Binding-site contacts:
Ligand atom C7 contacts residue THR41 of chain 1.M at 3.9 Å.
Ligand atom C11 contacts residue ALA43 of chain 1.M at 3.3 Å (hydrophobic).
Ligand atom O10 contacts residue ALA50 of chain 1.M at 2.9 Å (h-bond).
Ligand atom O7 contacts residue SER44 of chain 1.M at 4.3 Å.
Ligand atom C9 contacts residue ARG105 of chain 1.L at 3.3 Å.
Ligand atom C11 contacts residue HIS100 of chain 1.L at 4.0 Å.
Ligand atom C5 contacts residue THR41 of chain 1.M at 4.0 Å.
Ligand atom C11 contacts residue THR41 of chain 1.M at 3.2 Å.
Ligand atom C11 contacts residue ASP49 of chain 1.M at 3.9 Å.
Ligand atom C10 contacts residue THR41 of chain 1.M at 3.6 Å.
Ligand atom O4 contacts residue ALA50 of chain 1.M at 2.6 Å (h-bond).
Ligand atom N5 contacts residue ALA43 of chain 1.M at 4.1 Å.
Ligand atom C6 contacts residue THR41 of chain 1.M at 4.0 Å.
Ligand atom O10 contacts residue ALA43 of chain 1.M at 3.6 Å.
Ligand atom C10 contacts residue ALA50 of chain 1.M at 3.4 Å (hydrophobic).
Ligand atom C11 contacts residue VAL42 of chain 1.M at 3.9 Å (hydrophobic).
Ligand atom C11 contacts residue PRO51 of chain 1.M at 3.9 Å (hydrophobic).
Ligand atom C9 contacts residue THR41 of chain 1.M at 3.8 Å.
Ligand atom O9 contacts residue ARG105 of chain 1.L at 3.2 Å (salt-bridge).
Ligand atom C1 contacts residue HIS52 of chain 1.M at 3.4 Å.
Ligand atom O1B contacts residue THR41 of chain 1.M at 4.0 Å.
Ligand atom O8 contacts residue THR41 of chain 1.M at 4.0 Å.
Ligand atom O1B contacts residue HIS52 of chain 1.M at 3.2 Å (h-bond).
Ligand atom C10 contacts residue ALA43 of chain 1.M at 3.7 Å (hydrophobic).
Ligand atom C9 contacts residue VAL42 of chain 1.M at 3.5 Å (hydrophobic).
Ligand atom O7 contacts residue VAL42 of chain 1.M at 3.1 Å (h-bond).
Ligand atom O10 contacts residue ASN48 of chain 1.M at 3.4 Å (h-bond).
Ligand atom O7 contacts residue ALA43 of chain 1.M at 4.0 Å.
Ligand atom O10 contacts residue PRO51 of chain 1.M at 4.1 Å.
Ligand atom C8 contacts residue THR41 of chain 1.M at 4.1 Å.
Ligand atom N5 contacts residue ALA50 of chain 1.M at 3.8 Å.
Ligand atom C4 contacts residue HIS52 of chain 1.M at 4.2 Å.
Ligand atom C7 contacts residue VAL42 of chain 1.M at 3.4 Å (hydrophobic).
Ligand atom C10 contacts residue PRO51 of chain 1.M at 4.0 Å (hydrophobic).
Ligand atom C11 contacts residue ALA50 of chain 1.M at 4.0 Å (hydrophobic).
Ligand atom C4 contacts residue ALA50 of chain 1.M at 3.7 Å (hydrophobic).
Ligand atom O10 contacts residue ASP49 of chain 1.M at 3.9 Å.
Ligand atom O1A contacts residue HIS52 of chain 1.M at 3.3 Å (h-bond).
Ligand atom C8 contacts residue VAL42 of chain 1.M at 4.0 Å (hydrophobic).
Ligand atom N5 contacts residue THR41 of chain 1.M at 2.9 Å (h-bond).

A protein and the small-molecule ligand that binds it are described below.
Small molecule (SMILES): CC(=O)N[C@H]1[C@H]([C@H](O)[C@H](O)CO)O[C@@](O)(C(=O)O)C[C@@H]1O

Sequence of chain 1.L:
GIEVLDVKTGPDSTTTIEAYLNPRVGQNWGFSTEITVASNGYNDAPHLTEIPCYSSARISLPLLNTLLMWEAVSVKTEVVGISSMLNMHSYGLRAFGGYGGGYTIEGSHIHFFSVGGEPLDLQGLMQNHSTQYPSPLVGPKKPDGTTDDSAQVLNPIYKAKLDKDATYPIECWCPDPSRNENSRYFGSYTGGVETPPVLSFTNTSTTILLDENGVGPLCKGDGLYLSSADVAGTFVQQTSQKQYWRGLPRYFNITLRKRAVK

Sequence of chain 1.M:
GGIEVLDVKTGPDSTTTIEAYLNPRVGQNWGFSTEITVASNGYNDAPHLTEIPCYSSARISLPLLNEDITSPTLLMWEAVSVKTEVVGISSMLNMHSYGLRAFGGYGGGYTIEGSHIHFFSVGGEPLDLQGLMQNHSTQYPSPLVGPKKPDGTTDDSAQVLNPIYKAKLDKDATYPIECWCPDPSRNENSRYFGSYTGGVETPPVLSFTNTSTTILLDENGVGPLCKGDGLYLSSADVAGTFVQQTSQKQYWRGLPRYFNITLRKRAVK